The protein below binds the small molecule below.
Small molecule (SMILES): CS(=O)(=O)Nc1ccc(OC[C@@H](O)CNCCc2ccc(Cl)c(Cl)c2)cc1

Sequence of chain 1.A:
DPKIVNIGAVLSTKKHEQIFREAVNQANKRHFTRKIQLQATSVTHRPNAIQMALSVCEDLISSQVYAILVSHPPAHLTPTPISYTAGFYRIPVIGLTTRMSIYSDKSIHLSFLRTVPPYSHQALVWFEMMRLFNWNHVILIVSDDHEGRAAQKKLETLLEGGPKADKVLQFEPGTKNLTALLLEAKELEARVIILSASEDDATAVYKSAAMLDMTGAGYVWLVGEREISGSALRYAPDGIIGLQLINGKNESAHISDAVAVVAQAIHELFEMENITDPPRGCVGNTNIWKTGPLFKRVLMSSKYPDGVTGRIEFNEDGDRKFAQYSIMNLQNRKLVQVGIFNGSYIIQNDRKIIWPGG

Binding-site contacts:
Ligand atom O24 contacts residue LEU174 of chain 1.B at 3.7 Å.
Ligand atom O13 contacts residue LEU113 of chain 1.A at 3.6 Å.
Ligand atom C04 contacts residue TYR87 of chain 1.A at 3.2 Å (hydrophobic).
Ligand atom N09 contacts residue TYR87 of chain 1.A at 3.3 Å.
Ligand atom CL2 contacts residue PHE91 of chain 1.A at 3.6 Å.
Ligand atom CL2 contacts residue PRO47 of chain 1.B at 3.4 Å.
Ligand atom C03 contacts residue TYR87 of chain 1.A at 3.5 Å (hydrophobic).
Ligand atom N20 contacts residue GLU205 of chain 1.B at 2.9 Å (salt-bridge).
Ligand atom N20 contacts residue TYR144 of chain 1.B at 3.6 Å.
Ligand atom CL2 contacts residue TYR87 of chain 1.A at 3.5 Å.
Ligand atom C04 contacts residue GLN79 of chain 1.B at 3.6 Å.
Ligand atom O23 contacts residue GLU205 of chain 1.B at 3.4 Å (salt-bridge).
Ligand atom C05 contacts residue GLN79 of chain 1.B at 3.7 Å.
Ligand atom C17 contacts residue PHE145 of chain 1.B at 3.5 Å (hydrophobic).
Ligand atom C18 contacts residue TYR144 of chain 1.B at 3.6 Å (hydrophobic).
Ligand atom C15 contacts residue PHE145 of chain 1.B at 3.6 Å (hydrophobic).
Ligand atom O25 contacts residue GLN79 of chain 1.B at 2.8 Å (h-bond).
Ligand atom C17 contacts residue GLU205 of chain 1.B at 3.6 Å.
Ligand atom S21 contacts residue GLU205 of chain 1.B at 3.5 Å (salt-bridge).
Ligand atom C22 contacts residue SER177 of chain 1.B at 3.6 Å.
Ligand atom C01 contacts residue TYR87 of chain 1.A at 3.6 Å (hydrophobic).
Ligand atom O24 contacts residue GLU205 of chain 1.B at 3.7 Å.
Ligand atom O23 contacts residue MET176 of chain 1.B at 3.2 Å.
Ligand atom C19 contacts residue SER110 of chain 1.A at 3.4 Å.
Ligand atom C06 contacts residue TYR87 of chain 1.A at 3.5 Å (hydrophobic).
Ligand atom C16 contacts residue GLU205 of chain 1.B at 3.3 Å.
Ligand atom C22 contacts residue TYR144 of chain 1.B at 3.5 Å (hydrophobic).
Ligand atom C14 contacts residue LEU113 of chain 1.A at 3.3 Å (hydrophobic).
Ligand atom C12 contacts residue SER110 of chain 1.A at 2.9 Å.
Ligand atom C10 contacts residue ILE111 of chain 1.A at 3.7 Å (hydrophobic).
Ligand atom O23 contacts residue SER177 of chain 1.B at 3.4 Å (h-bond).
Ligand atom C08 contacts residue TYR87 of chain 1.A at 3.4 Å (hydrophobic).
Ligand atom N09 contacts residue ILE111 of chain 1.A at 3.5 Å (h-bond).
Ligand atom C07 contacts residue GLN79 of chain 1.B at 3.0 Å.
Ligand atom O24 contacts residue THR143 of chain 1.B at 3.7 Å.
Ligand atom C03 contacts residue PHE83 of chain 1.B at 3.7 Å (hydrophobic).
Ligand atom C19 contacts residue LEU113 of chain 1.A at 3.4 Å (hydrophobic).
Ligand atom O24 contacts residue MET176 of chain 1.B at 2.9 Å (h-bond).
Ligand atom C11 contacts residue ILE111 of chain 1.A at 3.7 Å (hydrophobic).
Ligand atom N20 contacts residue PHE145 of chain 1.B at 3.3 Å (h-bond).

Sequence of chain 1.B:
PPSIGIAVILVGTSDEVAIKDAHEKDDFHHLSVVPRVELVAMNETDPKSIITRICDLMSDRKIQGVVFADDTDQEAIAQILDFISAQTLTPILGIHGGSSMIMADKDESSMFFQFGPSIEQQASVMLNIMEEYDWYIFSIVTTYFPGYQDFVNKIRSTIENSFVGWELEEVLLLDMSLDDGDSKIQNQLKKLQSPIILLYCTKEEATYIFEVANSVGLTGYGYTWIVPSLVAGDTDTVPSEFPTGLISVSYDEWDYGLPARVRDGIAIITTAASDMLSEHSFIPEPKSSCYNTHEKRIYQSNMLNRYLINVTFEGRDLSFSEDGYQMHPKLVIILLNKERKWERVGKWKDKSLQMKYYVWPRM